A protein and the small-molecule ligand that binds it are described below.
Small molecule (SMILES): NC(=[NH2+])NCCC[C@H](N)C(=O)O

Sequence of chain 2.A:
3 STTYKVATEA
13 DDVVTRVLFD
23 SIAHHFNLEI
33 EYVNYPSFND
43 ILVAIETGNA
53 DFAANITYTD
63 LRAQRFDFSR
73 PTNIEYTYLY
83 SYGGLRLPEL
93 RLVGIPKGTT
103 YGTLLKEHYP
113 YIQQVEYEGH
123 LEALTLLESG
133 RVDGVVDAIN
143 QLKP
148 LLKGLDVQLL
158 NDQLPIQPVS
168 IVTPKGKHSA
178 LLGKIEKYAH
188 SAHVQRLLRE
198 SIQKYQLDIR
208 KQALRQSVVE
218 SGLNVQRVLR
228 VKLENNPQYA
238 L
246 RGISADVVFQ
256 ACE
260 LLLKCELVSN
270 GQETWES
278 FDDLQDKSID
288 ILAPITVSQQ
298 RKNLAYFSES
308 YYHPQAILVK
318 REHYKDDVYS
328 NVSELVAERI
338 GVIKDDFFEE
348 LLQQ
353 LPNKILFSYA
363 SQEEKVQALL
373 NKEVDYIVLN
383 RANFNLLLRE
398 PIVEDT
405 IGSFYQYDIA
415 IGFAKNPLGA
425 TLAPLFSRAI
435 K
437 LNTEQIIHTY

Binding-site contacts:
Ligand atom CZ contacts residue PHE40 of chain 2.A at 3.6 Å (hydrophobic).
Ligand atom NE contacts residue GLU11 of chain 2.A at 4.0 Å.
Ligand atom N contacts residue THR59 of chain 2.A at 2.6 Å (h-bond).
Ligand atom C contacts residue PHE40 of chain 2.A at 3.7 Å (hydrophobic).
Ligand atom C contacts residue ARG64 of chain 2.A at 3.6 Å.
Ligand atom CD contacts residue GLU77 of chain 2.A at 3.5 Å.
Ligand atom CZ contacts residue ASN142 of chain 2.A at 3.9 Å.
Ligand atom NE contacts residue PHE40 of chain 2.A at 3.4 Å.
Ligand atom OXT contacts residue ASN57 of chain 2.A at 3.5 Å (h-bond).
Ligand atom CA contacts residue GLU77 of chain 2.A at 3.5 Å.
Ligand atom CB contacts residue GLU77 of chain 2.A at 3.5 Å.
Ligand atom CG contacts residue GLU77 of chain 2.A at 3.3 Å.
Ligand atom CA contacts residue THR59 of chain 2.A at 2.9 Å.
Ligand atom O contacts residue THR59 of chain 2.A at 3.7 Å.
Ligand atom CD contacts residue ALA140 of chain 2.A at 3.9 Å (hydrophobic).
Ligand atom C contacts residue THR59 of chain 2.A at 3.2 Å.
Ligand atom CG contacts residue PHE40 of chain 2.A at 3.5 Å (hydrophobic).
Ligand atom CA contacts residue THR102 of chain 2.A at 3.9 Å.
Ligand atom CA contacts residue ASN57 of chain 2.A at 3.9 Å.
Ligand atom O contacts residue THR102 of chain 2.A at 2.8 Å (h-bond).
Ligand atom O contacts residue ARG64 of chain 2.A at 2.9 Å (salt-bridge).
Ligand atom N contacts residue ASN57 of chain 2.A at 2.8 Å (h-bond).
Ligand atom CG contacts residue ASN57 of chain 2.A at 3.8 Å.
Ligand atom C contacts residue THR102 of chain 2.A at 3.9 Å.
Ligand atom NH2 contacts residue PHE40 of chain 2.A at 3.6 Å.
Ligand atom OXT contacts residue ILE58 of chain 2.A at 3.5 Å.
Ligand atom OXT contacts residue THR59 of chain 2.A at 2.8 Å (h-bond).
Ligand atom CB contacts residue TYR103 of chain 2.A at 3.7 Å (hydrophobic).
Ligand atom CZ contacts residue GLU77 of chain 2.A at 3.9 Å.
Ligand atom NH1 contacts residue ASN142 of chain 2.A at 3.6 Å (h-bond).
Ligand atom NH1 contacts residue GLU77 of chain 2.A at 2.8 Å (salt-bridge).
Ligand atom CZ contacts residue GLU11 of chain 2.A at 3.9 Å.
Ligand atom NH1 contacts residue ASN57 of chain 2.A at 3.6 Å.
Ligand atom NH2 contacts residue ASN142 of chain 2.A at 3.8 Å.
Ligand atom OXT contacts residue PHE40 of chain 2.A at 3.2 Å.
Ligand atom O contacts residue PHE40 of chain 2.A at 3.8 Å.
Ligand atom OXT contacts residue ARG64 of chain 2.A at 3.2 Å (salt-bridge).
Ligand atom NH2 contacts residue GLU11 of chain 2.A at 3.0 Å (salt-bridge).
Ligand atom N contacts residue GLU77 of chain 2.A at 2.8 Å (salt-bridge).
Ligand atom O contacts residue THR101 of chain 2.A at 3.4 Å.